Sequence of chain 1.J:
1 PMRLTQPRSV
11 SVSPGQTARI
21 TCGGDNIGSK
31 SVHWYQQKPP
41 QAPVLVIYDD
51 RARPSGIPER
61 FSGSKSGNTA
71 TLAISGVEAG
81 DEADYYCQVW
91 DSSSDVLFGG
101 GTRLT

Binding-site contacts:
Ligand atom C2 contacts residue TYR105 of chain 1.I at 3.9 Å (hydrophobic).
Ligand atom O3 contacts residue TYR105 of chain 1.I at 4.3 Å.
Ligand atom C8 contacts residue ASN212 of chain 1.H at 4.0 Å.
Ligand atom C5 contacts residue TYR105 of chain 1.I at 3.9 Å (hydrophobic).
Ligand atom C6 contacts residue LYS30 of chain 1.J at 3.5 Å.
Ligand atom O5 contacts residue SER92 of chain 1.J at 4.3 Å.
Ligand atom C6 contacts residue ASP91 of chain 1.J at 4.1 Å.
Ligand atom C8 contacts residue TYR105 of chain 1.I at 3.8 Å (hydrophobic).
Ligand atom O5 contacts residue TYR105 of chain 1.I at 4.2 Å.
Ligand atom N2 contacts residue ASN212 of chain 1.H at 2.9 Å (h-bond).
Ligand atom O4 contacts residue SER93 of chain 1.J at 4.4 Å.
Ligand atom O6 contacts residue SER92 of chain 1.J at 3.1 Å (h-bond).
Ligand atom C5 contacts residue SER92 of chain 1.J at 4.2 Å.
Ligand atom O4 contacts residue TRP90 of chain 1.J at 4.3 Å.
Ligand atom O6 contacts residue ASP91 of chain 1.J at 2.9 Å (salt-bridge).
Ligand atom O5 contacts residue ASN212 of chain 1.H at 2.4 Å (h-bond).
Ligand atom C2 contacts residue TRP90 of chain 1.J at 4.1 Å (hydrophobic).
Ligand atom C2 contacts residue ASN212 of chain 1.H at 2.5 Å.
Ligand atom C4 contacts residue SER92 of chain 1.J at 3.5 Å.
Ligand atom C3 contacts residue TYR105 of chain 1.I at 3.6 Å (hydrophobic).
Ligand atom O4 contacts residue SER92 of chain 1.J at 4.1 Å.
Ligand atom O7 contacts residue TRP90 of chain 1.J at 3.3 Å.
Ligand atom C5 contacts residue ASN212 of chain 1.H at 3.7 Å.
Ligand atom C3 contacts residue ASN212 of chain 1.H at 3.8 Å.
Ligand atom C5 contacts residue SER92 of chain 1.J at 3.6 Å.
Ligand atom O7 contacts residue TYR105 of chain 1.I at 3.3 Å.
Ligand atom O7 contacts residue ASN212 of chain 1.H at 3.3 Å (h-bond).
Ligand atom C1 contacts residue TYR105 of chain 1.I at 3.7 Å (hydrophobic).
Ligand atom O5 contacts residue SER92 of chain 1.J at 3.7 Å.
Ligand atom C4 contacts residue TYR105 of chain 1.I at 4.2 Å (hydrophobic).
Ligand atom C4 contacts residue ASN212 of chain 1.H at 4.2 Å.
Ligand atom C1 contacts residue SER92 of chain 1.J at 3.5 Å.
Ligand atom C1 contacts residue ASN212 of chain 1.H at 1.4 Å.
Ligand atom N2 contacts residue TYR105 of chain 1.I at 3.3 Å (h-bond).
Ligand atom O6 contacts residue LYS30 of chain 1.J at 3.3 Å (salt-bridge).
Ligand atom C6 contacts residue SER92 of chain 1.J at 4.0 Å.
Ligand atom C7 contacts residue ASN212 of chain 1.H at 3.1 Å.
Ligand atom C7 contacts residue TRP90 of chain 1.J at 4.4 Å (hydrophobic).
Ligand atom O4 contacts residue TYR105 of chain 1.I at 3.7 Å.
Ligand atom C7 contacts residue TYR105 of chain 1.I at 3.9 Å (hydrophobic).

Sequence of chain 1.H:
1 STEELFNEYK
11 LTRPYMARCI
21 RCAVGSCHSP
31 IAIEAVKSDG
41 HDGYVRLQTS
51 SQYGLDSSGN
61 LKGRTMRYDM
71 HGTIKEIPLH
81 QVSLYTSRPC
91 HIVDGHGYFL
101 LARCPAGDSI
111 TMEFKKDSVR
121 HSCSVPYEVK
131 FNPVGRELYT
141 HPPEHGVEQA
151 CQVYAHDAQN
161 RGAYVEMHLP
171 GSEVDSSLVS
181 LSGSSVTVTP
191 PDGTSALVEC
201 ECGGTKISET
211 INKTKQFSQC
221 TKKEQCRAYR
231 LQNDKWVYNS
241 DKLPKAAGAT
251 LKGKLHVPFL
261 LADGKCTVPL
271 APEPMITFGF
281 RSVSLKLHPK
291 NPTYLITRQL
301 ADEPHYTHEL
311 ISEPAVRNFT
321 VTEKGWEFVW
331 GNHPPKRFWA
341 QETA

This small molecule binds to this protein.
Small molecule (SMILES): CC(=O)N[C@H]1[C@H](O[C@H]2[C@H](O)[C@@H](NC(C)=O)CO[C@@H]2CO)O[C@H](CO)[C@@H](O[C@@H]2O[C@H](CO)[C@@H](O)[C@H](O)[C@@H]2O)[C@@H]1O

Sequence of chain 1.I:
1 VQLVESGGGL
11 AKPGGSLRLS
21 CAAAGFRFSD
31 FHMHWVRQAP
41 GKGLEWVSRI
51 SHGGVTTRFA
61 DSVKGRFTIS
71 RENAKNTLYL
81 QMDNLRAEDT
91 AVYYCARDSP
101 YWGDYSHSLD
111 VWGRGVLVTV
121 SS